The protein below binds the small molecule below.
Small molecule (SMILES): CC(=O)N[C@H]1[C@H](O[C@H]2[C@H](O)[C@@H](NC(C)=O)CO[C@@H]2CO)O[C@H](CO)[C@@H](O)[C@@H]1O

Binding-site contacts:
Ligand atom C1 contacts residue PHE3 of chain 3.A at 3.7 Å (hydrophobic).
Ligand atom C2 contacts residue PHE3 of chain 3.A at 3.7 Å (hydrophobic).
Ligand atom O5 contacts residue ASN154 of chain 3.A at 3.7 Å.
Ligand atom O6 contacts residue ASP2 of chain 3.A at 2.6 Å (salt-bridge).
Ligand atom C8 contacts residue ASP2 of chain 3.A at 3.7 Å.
Ligand atom C6 contacts residue ASP2 of chain 3.A at 3.3 Å.
Ligand atom C1 contacts residue ASN5 of chain 3.A at 1.4 Å.
Ligand atom N2 contacts residue PHE3 of chain 3.A at 2.7 Å (h-bond).
Ligand atom N2 contacts residue ASN5 of chain 3.A at 2.9 Å (h-bond).
Ligand atom N2 contacts residue ASP2 of chain 3.A at 3.8 Å.
Ligand atom C1 contacts residue ASN154 of chain 3.A at 4.0 Å.
Ligand atom C4 contacts residue ASN5 of chain 3.A at 4.2 Å.
Ligand atom O5 contacts residue ASP2 of chain 3.A at 3.6 Å.
Ligand atom C8 contacts residue PHE3 of chain 3.A at 3.4 Å (hydrophobic).
Ligand atom C3 contacts residue PHE3 of chain 3.A at 4.3 Å (hydrophobic).
Ligand atom C5 contacts residue ASP2 of chain 3.A at 4.2 Å.
Ligand atom O7 contacts residue ASN5 of chain 3.A at 4.2 Å.
Ligand atom C5 contacts residue ASN5 of chain 3.A at 3.6 Å.
Ligand atom C3 contacts residue ASP2 of chain 3.A at 3.9 Å.
Ligand atom C6 contacts residue ASN154 of chain 3.A at 4.3 Å.
Ligand atom C8 contacts residue ASN154 of chain 3.A at 4.1 Å.
Ligand atom C7 contacts residue ASP2 of chain 3.A at 3.8 Å.
Ligand atom C3 contacts residue ASN5 of chain 3.A at 3.8 Å.
Ligand atom O3 contacts residue ASP2 of chain 3.A at 2.7 Å (salt-bridge).
Ligand atom C2 contacts residue ASN5 of chain 3.A at 2.5 Å.
Ligand atom C7 contacts residue ASN5 of chain 3.A at 3.8 Å.
Ligand atom O6 contacts residue ASN154 of chain 3.A at 3.4 Å (h-bond).
Ligand atom C5 contacts residue ASN154 of chain 3.A at 3.4 Å.
Ligand atom C7 contacts residue PHE3 of chain 3.A at 3.4 Å (hydrophobic).
Ligand atom O5 contacts residue ASN5 of chain 3.A at 2.3 Å (h-bond).

Sequence of chain 3.A:
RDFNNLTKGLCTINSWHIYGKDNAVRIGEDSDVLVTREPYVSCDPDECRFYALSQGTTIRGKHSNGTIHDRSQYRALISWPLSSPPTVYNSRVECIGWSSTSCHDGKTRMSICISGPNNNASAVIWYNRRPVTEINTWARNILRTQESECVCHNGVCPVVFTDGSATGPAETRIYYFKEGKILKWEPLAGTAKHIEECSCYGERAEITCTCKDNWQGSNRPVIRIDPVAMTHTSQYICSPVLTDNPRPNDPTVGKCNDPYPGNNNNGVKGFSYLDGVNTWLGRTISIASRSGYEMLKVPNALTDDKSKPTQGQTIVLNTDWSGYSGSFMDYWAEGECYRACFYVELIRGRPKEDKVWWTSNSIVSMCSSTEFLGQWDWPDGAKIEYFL